Binding-site contacts:
Ligand atom C5 contacts residue ALA69 of chain 57.E at 4.4 Å (hydrophobic).
Ligand atom C7 contacts residue TYR23 of chain 57.E at 4.0 Å (hydrophobic).
Ligand atom C3 contacts residue ASN78 of chain 57.E at 4.0 Å.
Ligand atom C1 contacts residue ALA69 of chain 57.E at 4.3 Å (hydrophobic).
Ligand atom C4 contacts residue ASN78 of chain 57.E at 4.2 Å.
Ligand atom C1 contacts residue SER80 of chain 57.E at 3.8 Å.
Ligand atom C5 contacts residue VAL68 of chain 57.E at 4.4 Å (hydrophobic).
Ligand atom N2 contacts residue ASN78 of chain 57.E at 3.2 Å (h-bond).
Ligand atom O6 contacts residue VAL68 of chain 57.E at 3.8 Å.
Ligand atom C6 contacts residue ASN78 of chain 57.E at 4.5 Å.
Ligand atom C7 contacts residue ASN78 of chain 57.E at 3.9 Å.
Ligand atom C8 contacts residue TYR23 of chain 57.E at 3.3 Å (hydrophobic).
Ligand atom O5 contacts residue ALA69 of chain 57.E at 3.5 Å.
Ligand atom O7 contacts residue TYR23 of chain 57.E at 4.2 Å.
Ligand atom O6 contacts residue ALA69 of chain 57.E at 4.0 Å.
Ligand atom O5 contacts residue ASN78 of chain 57.E at 2.2 Å (h-bond).
Ligand atom C5 contacts residue SER80 of chain 57.E at 4.0 Å.
Ligand atom O7 contacts residue ASN78 of chain 57.E at 4.0 Å.
Ligand atom C6 contacts residue VAL68 of chain 57.E at 3.1 Å (hydrophobic).
Ligand atom O5 contacts residue SER80 of chain 57.E at 4.1 Å.
Ligand atom C2 contacts residue ASN78 of chain 57.E at 2.7 Å.
Ligand atom C1 contacts residue ASN78 of chain 57.E at 1.4 Å.
Ligand atom C5 contacts residue ASN78 of chain 57.E at 3.5 Å.
Ligand atom C6 contacts residue ALA69 of chain 57.E at 4.1 Å (hydrophobic).

The small molecule below binds the protein below.
Small molecule (SMILES): CC(=O)N[C@H]1[C@H](O[C@H]2[C@H](O)[C@@H](NC(C)=O)CO[C@@H]2CO)O[C@H](CO)[C@@H](O[C@@H]2O[C@H](CO)[C@@H](O)[C@H](O)[C@@H]2O)[C@@H]1O

Sequence of chain 57.E:
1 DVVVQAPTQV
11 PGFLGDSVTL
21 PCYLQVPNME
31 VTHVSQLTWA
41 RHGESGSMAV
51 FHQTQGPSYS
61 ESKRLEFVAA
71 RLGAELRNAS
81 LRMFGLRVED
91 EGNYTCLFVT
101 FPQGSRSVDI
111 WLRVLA